The small molecule below binds the protein below.
Small molecule (SMILES): COc1ccc(OCc2ccc(COc3c(Cl)cccc3Cl)cc2)c(Cl)c1

Sequence of chain 44.C:
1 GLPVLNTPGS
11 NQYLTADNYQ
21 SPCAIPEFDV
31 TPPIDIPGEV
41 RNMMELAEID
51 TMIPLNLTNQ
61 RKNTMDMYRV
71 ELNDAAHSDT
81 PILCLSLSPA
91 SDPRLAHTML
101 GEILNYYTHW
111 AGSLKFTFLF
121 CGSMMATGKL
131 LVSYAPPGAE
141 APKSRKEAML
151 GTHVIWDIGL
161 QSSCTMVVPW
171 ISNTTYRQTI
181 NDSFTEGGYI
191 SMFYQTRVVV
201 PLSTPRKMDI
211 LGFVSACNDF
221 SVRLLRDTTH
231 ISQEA

Sequence of chain 44.A:
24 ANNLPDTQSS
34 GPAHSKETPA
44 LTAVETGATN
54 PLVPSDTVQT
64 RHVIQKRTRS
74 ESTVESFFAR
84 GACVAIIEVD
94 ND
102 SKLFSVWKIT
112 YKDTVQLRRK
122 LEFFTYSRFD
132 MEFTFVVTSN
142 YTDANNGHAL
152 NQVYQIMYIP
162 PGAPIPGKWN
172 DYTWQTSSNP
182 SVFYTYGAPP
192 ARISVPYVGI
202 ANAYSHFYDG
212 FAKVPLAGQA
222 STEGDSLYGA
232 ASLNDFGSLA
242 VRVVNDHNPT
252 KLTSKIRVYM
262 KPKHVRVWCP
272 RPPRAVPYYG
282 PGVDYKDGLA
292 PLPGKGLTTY

Binding-site contacts:
Ligand atom C5 contacts residue TYR112 of chain 44.A at 3.5 Å (hydrophobic).
Ligand atom C14 contacts residue TYR159 of chain 44.A at 3.5 Å (hydrophobic).
Ligand atom C11 contacts residue ILE110 of chain 44.A at 3.8 Å (hydrophobic).
Ligand atom C12 contacts residue PHE134 of chain 44.A at 3.8 Å (hydrophobic).
Ligand atom C10 contacts residue TYR159 of chain 44.A at 3.5 Å (hydrophobic).
Ligand atom C13 contacts residue PHE134 of chain 44.A at 3.7 Å (hydrophobic).
Ligand atom O3 contacts residue PHE130 of chain 44.A at 3.6 Å.
Ligand atom O3 contacts residue TYR112 of chain 44.A at 3.6 Å.
Ligand atom C6 contacts residue TYR112 of chain 44.A at 3.7 Å (hydrophobic).
Ligand atom CL2 contacts residue ALA24 of chain 44.C at 3.5 Å.
Ligand atom C21 contacts residue SER128 of chain 44.A at 3.8 Å.
Ligand atom C16 contacts residue ALA24 of chain 44.C at 3.8 Å (hydrophobic).
Ligand atom CL2 contacts residue TYR159 of chain 44.A at 3.6 Å.
Ligand atom O1 contacts residue PHE237 of chain 44.A at 3.8 Å.
Ligand atom C19 contacts residue LEU240 of chain 44.A at 3.8 Å (hydrophobic).
Ligand atom CL3 contacts residue LEU240 of chain 44.A at 3.8 Å.
Ligand atom C20 contacts residue LEU240 of chain 44.A at 3.8 Å (hydrophobic).
Ligand atom C8 contacts residue MET132 of chain 44.A at 3.4 Å (hydrophobic).
Ligand atom C21 contacts residue HIS207 of chain 44.A at 3.6 Å.
Ligand atom C17 contacts residue ALA24 of chain 44.C at 3.7 Å (hydrophobic).
Ligand atom CL3 contacts residue PHE134 of chain 44.A at 3.8 Å.
Ligand atom C7 contacts residue MET132 of chain 44.A at 3.3 Å (hydrophobic).
Ligand atom C7 contacts residue PHE237 of chain 44.A at 3.5 Å (hydrophobic).
Ligand atom C4 contacts residue MET132 of chain 44.A at 3.8 Å (hydrophobic).
Ligand atom O1 contacts residue ILE110 of chain 44.A at 3.7 Å.
Ligand atom C21 contacts residue TYR205 of chain 44.A at 3.8 Å (hydrophobic).
Ligand atom C3 contacts residue MET132 of chain 44.A at 3.7 Å (hydrophobic).
Ligand atom C9 contacts residue VAL199 of chain 44.A at 3.6 Å (hydrophobic).
Ligand atom C2 contacts residue PHE237 of chain 44.A at 3.6 Å (hydrophobic).
Ligand atom C13 contacts residue ILE110 of chain 44.A at 3.7 Å (hydrophobic).
Ligand atom C17 contacts residue TYR159 of chain 44.A at 3.7 Å (hydrophobic).
Ligand atom CL2 contacts residue ILE25 of chain 44.C at 3.4 Å.
Ligand atom O2 contacts residue VAL196 of chain 44.A at 3.4 Å.
Ligand atom O1 contacts residue MET132 of chain 44.A at 3.7 Å.
Ligand atom C1 contacts residue TYR205 of chain 44.A at 3.8 Å (hydrophobic).
Ligand atom C12 contacts residue ILE110 of chain 44.A at 3.8 Å (hydrophobic).
Ligand atom C13 contacts residue MET132 of chain 44.A at 3.4 Å (hydrophobic).
Ligand atom C20 contacts residue ILE194 of chain 44.A at 3.8 Å (hydrophobic).
Ligand atom C9 contacts residue PHE237 of chain 44.A at 3.7 Å (hydrophobic).
Ligand atom C16 contacts residue TYR159 of chain 44.A at 3.8 Å (hydrophobic).